The small molecule below binds the protein below.
Small molecule (SMILES): CC(=O)N[C@H]1[C@H](O[C@H]2[C@H](O)[C@@H](NC(C)=O)CO[C@@H]2CO)O[C@H](CO)[C@@H](O)[C@@H]1O

Binding-site contacts:
Ligand atom O5 contacts residue ASN717 of chain 1.A at 2.3 Å (h-bond).
Ligand atom O5 contacts residue GLN926 of chain 1.A at 4.5 Å.
Ligand atom O4 contacts residue LEU922 of chain 1.A at 3.9 Å.
Ligand atom C2 contacts residue GLN1071 of chain 1.A at 4.0 Å.
Ligand atom C7 contacts residue LEU922 of chain 1.A at 3.8 Å (hydrophobic).
Ligand atom C7 contacts residue ASN717 of chain 1.A at 3.2 Å.
Ligand atom O7 contacts residue ASN717 of chain 1.A at 3.2 Å (h-bond).
Ligand atom C5 contacts residue ASN717 of chain 1.A at 3.6 Å.
Ligand atom C8 contacts residue ASN717 of chain 1.A at 4.4 Å.
Ligand atom C1 contacts residue LEU922 of chain 1.A at 4.4 Å (hydrophobic).
Ligand atom C6 contacts residue GLN926 of chain 1.A at 3.8 Å.
Ligand atom C8 contacts residue LEU922 of chain 1.A at 4.1 Å (hydrophobic).
Ligand atom C5 contacts residue LEU922 of chain 1.A at 3.9 Å (hydrophobic).
Ligand atom C3 contacts residue ASN717 of chain 1.A at 3.8 Å.
Ligand atom C5 contacts residue GLN926 of chain 1.A at 4.1 Å.
Ligand atom C7 contacts residue GLN1071 of chain 1.A at 4.4 Å.
Ligand atom C3 contacts residue LEU922 of chain 1.A at 4.4 Å (hydrophobic).
Ligand atom O6 contacts residue GLN926 of chain 1.A at 2.5 Å (h-bond).
Ligand atom C2 contacts residue ASN717 of chain 1.A at 2.5 Å.
Ligand atom O7 contacts residue GLN1071 of chain 1.A at 3.5 Å (h-bond).
Ligand atom O6 contacts residue LEU922 of chain 1.A at 4.0 Å.
Ligand atom C4 contacts residue ASN717 of chain 1.A at 4.2 Å.
Ligand atom N2 contacts residue ASN717 of chain 1.A at 2.9 Å (h-bond).
Ligand atom O5 contacts residue GLN1071 of chain 1.A at 3.5 Å (h-bond).
Ligand atom C1 contacts residue ASN717 of chain 1.A at 1.4 Å.
Ligand atom C1 contacts residue GLN1071 of chain 1.A at 3.5 Å.
Ligand atom C4 contacts residue LEU922 of chain 1.A at 4.4 Å (hydrophobic).
Ligand atom O7 contacts residue LEU922 of chain 1.A at 3.4 Å.
Ligand atom C6 contacts residue LEU922 of chain 1.A at 4.2 Å (hydrophobic).

Sequence of chain 1.A:
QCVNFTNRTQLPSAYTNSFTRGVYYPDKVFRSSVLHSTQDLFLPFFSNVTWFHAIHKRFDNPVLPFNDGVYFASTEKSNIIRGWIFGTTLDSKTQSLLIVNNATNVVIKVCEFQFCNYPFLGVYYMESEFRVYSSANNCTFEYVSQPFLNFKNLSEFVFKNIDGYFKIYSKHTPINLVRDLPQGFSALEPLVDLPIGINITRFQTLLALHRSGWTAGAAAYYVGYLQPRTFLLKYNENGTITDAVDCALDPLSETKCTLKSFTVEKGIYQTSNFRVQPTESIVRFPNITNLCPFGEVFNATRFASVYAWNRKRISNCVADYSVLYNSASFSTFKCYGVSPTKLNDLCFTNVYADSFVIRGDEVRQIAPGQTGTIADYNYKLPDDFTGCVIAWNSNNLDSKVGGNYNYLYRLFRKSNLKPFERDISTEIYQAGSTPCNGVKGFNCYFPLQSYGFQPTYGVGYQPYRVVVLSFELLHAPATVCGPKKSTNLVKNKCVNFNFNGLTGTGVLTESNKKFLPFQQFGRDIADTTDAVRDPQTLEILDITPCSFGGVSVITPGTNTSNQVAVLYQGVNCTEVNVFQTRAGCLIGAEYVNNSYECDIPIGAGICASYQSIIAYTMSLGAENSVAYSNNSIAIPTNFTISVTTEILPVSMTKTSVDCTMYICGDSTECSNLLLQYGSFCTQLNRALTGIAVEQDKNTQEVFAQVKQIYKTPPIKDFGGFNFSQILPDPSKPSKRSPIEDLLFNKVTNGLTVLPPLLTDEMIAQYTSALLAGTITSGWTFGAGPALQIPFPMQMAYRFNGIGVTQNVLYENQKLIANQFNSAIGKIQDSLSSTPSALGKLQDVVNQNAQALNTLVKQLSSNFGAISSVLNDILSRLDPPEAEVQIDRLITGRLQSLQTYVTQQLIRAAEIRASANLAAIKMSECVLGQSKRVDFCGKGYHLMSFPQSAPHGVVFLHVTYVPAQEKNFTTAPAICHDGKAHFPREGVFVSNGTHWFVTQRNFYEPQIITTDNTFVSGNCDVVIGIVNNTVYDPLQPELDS